Binding-site contacts:
Ligand atom C12 contacts residue GLY213 of chain 1.A at 3.4 Å.
Ligand atom O30 contacts residue TRP212 of chain 1.A at 3.5 Å.
Ligand atom O38 contacts residue GOL1 of chain 1.L at 2.8 Å (h-bond).
Ligand atom C10 contacts residue GLY213 of chain 1.A at 3.6 Å.
Ligand atom C18 contacts residue TRP212 of chain 1.A at 3.7 Å (hydrophobic).
Ligand atom N20 contacts residue LYS189 of chain 1.A at 3.5 Å.
Ligand atom N20 contacts residue SER192 of chain 1.A at 3.2 Å (h-bond).
Ligand atom C8 contacts residue GOL1 of chain 1.I at 3.3 Å.
Ligand atom N9 contacts residue SER187 of chain 1.A at 3.2 Å (h-bond).
Ligand atom C7 contacts residue HIS41 of chain 1.A at 3.5 Å.
Ligand atom O36 contacts residue SER192 of chain 1.A at 3.3 Å (h-bond).
Ligand atom C11 contacts residue GLY213 of chain 1.A at 3.5 Å.
Ligand atom C32 contacts residue THR87 of chain 1.A at 3.6 Å.
Ligand atom C32 contacts residue THR86 of chain 1.A at 3.4 Å.
Ligand atom C23 contacts residue LYS189 of chain 1.A at 3.6 Å.
Ligand atom C10 contacts residue ASP186 of chain 1.A at 3.4 Å.
Ligand atom C14 contacts residue ASP186 of chain 1.A at 3.6 Å.
Ligand atom C17 contacts residue SER211 of chain 1.A at 3.3 Å.
Ligand atom N19 contacts residue SER187 of chain 1.A at 2.9 Å (h-bond).
Ligand atom O36 contacts residue HIS41 of chain 1.A at 2.8 Å (h-bond).
Ligand atom C21 contacts residue LYS189 of chain 1.A at 3.5 Å.
Ligand atom C10 contacts residue GLY215 of chain 1.A at 3.1 Å.
Ligand atom N20 contacts residue SER211 of chain 1.A at 3.6 Å (h-bond).
Ligand atom O38 contacts residue GOL1 of chain 1.I at 3.2 Å (h-bond).
Ligand atom C13 contacts residue TRP212 of chain 1.A at 3.5 Å (hydrophobic).
Ligand atom N19 contacts residue ASP186 of chain 1.A at 3.0 Å (salt-bridge).
Ligand atom N19 contacts residue GLY223 of chain 1.A at 3.4 Å.
Ligand atom C14 contacts residue TRP212 of chain 1.A at 3.6 Å (hydrophobic).
Ligand atom C14 contacts residue SER187 of chain 1.A at 3.0 Å.
Ligand atom C25 contacts residue TRP212 of chain 1.A at 3.5 Å (hydrophobic).
Ligand atom C32 contacts residue ASP90 of chain 1.A at 3.5 Å.
Ligand atom O36 contacts residue GOL1 of chain 1.I at 2.7 Å (h-bond).
Ligand atom C16 contacts residue LYS189 of chain 1.A at 3.6 Å.
Ligand atom C31 contacts residue SER211 of chain 1.A at 3.6 Å.
Ligand atom N9 contacts residue ASP186 of chain 1.A at 2.7 Å (salt-bridge).
Ligand atom C31 contacts residue HIS41 of chain 1.A at 3.3 Å.
Ligand atom C6 contacts residue ASP44 of chain 1.A at 3.5 Å.
Ligand atom C17 contacts residue TRP212 of chain 1.A at 3.6 Å (hydrophobic).
Ligand atom C35 contacts residue TRP212 of chain 1.A at 3.6 Å (hydrophobic).
Ligand atom C24 contacts residue SER211 of chain 1.A at 3.6 Å.

The protein below binds the small molecule below.
Small molecule (SMILES): CCOc1cc([C@@H](Nc2ccc3c(N)nccc3c2)C(=O)NS(=O)(=O)c2ccccc2)ccc1OC(C)C

Sequence of chain 1.A:
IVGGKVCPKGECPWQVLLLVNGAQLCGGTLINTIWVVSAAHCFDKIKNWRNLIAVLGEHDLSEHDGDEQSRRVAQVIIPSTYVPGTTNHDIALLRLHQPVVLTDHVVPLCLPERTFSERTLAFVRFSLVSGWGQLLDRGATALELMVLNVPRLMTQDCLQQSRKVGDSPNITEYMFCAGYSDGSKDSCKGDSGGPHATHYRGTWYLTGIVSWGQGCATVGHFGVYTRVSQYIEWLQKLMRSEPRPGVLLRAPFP